The small molecule below binds the protein below.
Small molecule (SMILES): CC[C@H](/C=C(/C)[C@@H]1C[C@@H](OC)C[C@H](O)C(C)(C)[C@@]2(O)O[C@@H](C[C@@H](OC)[C@H](O)C(=O)O1)C[C@@H](OC)[C@H]2O)CO

Binding-site contacts:
Ligand atom O7 contacts residue ASP118 of chain 8.B at 3.6 Å.
Ligand atom O24 contacts residue PHE294 of chain 6.B at 2.5 Å (h-bond).
Ligand atom O2 contacts residue LYS297 of chain 6.B at 3.5 Å (salt-bridge).
Ligand atom C7 contacts residue LYS297 of chain 6.B at 3.3 Å.
Ligand atom C26 contacts residue TYR310 of chain 6.B at 3.8 Å (hydrophobic).
Ligand atom C7 contacts residue ASP295 of chain 6.B at 3.6 Å.
Ligand atom C2 contacts residue ARG306 of chain 6.B at 3.5 Å.
Ligand atom C5 contacts residue LYS297 of chain 6.B at 2.7 Å.
Ligand atom O2 contacts residue ARG306 of chain 6.B at 3.0 Å (salt-bridge).
Ligand atom C3 contacts residue ASP295 of chain 6.B at 3.3 Å.
Ligand atom O3 contacts residue ARG306 of chain 6.B at 2.1 Å (salt-bridge).
Ligand atom C4 contacts residue ARG306 of chain 6.B at 3.2 Å.
Ligand atom O24 contacts residue TYR310 of chain 6.B at 3.2 Å (h-bond).
Ligand atom C27 contacts residue PHE341 of chain 6.B at 3.5 Å (hydrophobic).
Ligand atom C25 contacts residue ARG306 of chain 6.B at 3.5 Å.
Ligand atom C17 contacts residue LYS122 of chain 8.B at 3.6 Å.
Ligand atom C3 contacts residue ARG306 of chain 6.B at 3.0 Å.
Ligand atom O1 contacts residue ALA296 of chain 6.B at 3.0 Å (h-bond).
Ligand atom C4 contacts residue LYS297 of chain 6.B at 2.9 Å.
Ligand atom C23 contacts residue PHE294 of chain 6.B at 3.5 Å (hydrophobic).
Ligand atom O2 contacts residue ALA296 of chain 6.B at 3.5 Å (h-bond).
Ligand atom C2 contacts residue ASP295 of chain 6.B at 1.9 Å.
Ligand atom C24 contacts residue TYR310 of chain 6.B at 3.8 Å (hydrophobic).
Ligand atom O1 contacts residue ASP295 of chain 6.B at 2.7 Å (salt-bridge).
Ligand atom C24 contacts residue PHE294 of chain 6.B at 3.2 Å (hydrophobic).
Ligand atom O91 contacts residue ASP295 of chain 6.B at 2.6 Å (salt-bridge).
Ligand atom C6 contacts residue ASP295 of chain 6.B at 3.7 Å.
Ligand atom C6 contacts residue LYS297 of chain 6.B at 2.4 Å.
Ligand atom C1 contacts residue ASP295 of chain 6.B at 2.5 Å.
Ligand atom O2 contacts residue ASP295 of chain 6.B at 1.6 Å (salt-bridge).
Ligand atom C6 contacts residue ASP118 of chain 8.B at 3.6 Å.
Ligand atom C5 contacts residue ASP295 of chain 6.B at 3.0 Å.
Ligand atom C26 contacts residue PHE294 of chain 6.B at 3.8 Å (hydrophobic).
Ligand atom O15 contacts residue ASP295 of chain 6.B at 3.6 Å.
Ligand atom C16 contacts residue ARG306 of chain 6.B at 2.6 Å.
Ligand atom O1 contacts residue PHE294 of chain 6.B at 3.5 Å (h-bond).
Ligand atom O8 contacts residue ASP118 of chain 8.B at 2.9 Å (salt-bridge).
Ligand atom C9 contacts residue ASP295 of chain 6.B at 3.6 Å.
Ligand atom C4 contacts residue ASP295 of chain 6.B at 3.7 Å.
Ligand atom O9 contacts residue ASP295 of chain 6.B at 3.5 Å (salt-bridge).

Sequence of chain 6.B:
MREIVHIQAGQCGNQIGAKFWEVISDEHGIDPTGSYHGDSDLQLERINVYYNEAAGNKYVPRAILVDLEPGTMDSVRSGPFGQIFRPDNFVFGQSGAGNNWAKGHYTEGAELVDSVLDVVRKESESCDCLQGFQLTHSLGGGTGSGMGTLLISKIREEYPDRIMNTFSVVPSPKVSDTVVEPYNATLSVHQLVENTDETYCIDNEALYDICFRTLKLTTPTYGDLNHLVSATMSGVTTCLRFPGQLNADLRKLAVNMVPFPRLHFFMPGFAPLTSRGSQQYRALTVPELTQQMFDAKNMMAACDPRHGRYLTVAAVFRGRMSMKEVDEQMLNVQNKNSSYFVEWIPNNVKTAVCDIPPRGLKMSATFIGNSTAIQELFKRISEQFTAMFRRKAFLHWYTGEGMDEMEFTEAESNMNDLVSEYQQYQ

Sequence of chain 8.B:
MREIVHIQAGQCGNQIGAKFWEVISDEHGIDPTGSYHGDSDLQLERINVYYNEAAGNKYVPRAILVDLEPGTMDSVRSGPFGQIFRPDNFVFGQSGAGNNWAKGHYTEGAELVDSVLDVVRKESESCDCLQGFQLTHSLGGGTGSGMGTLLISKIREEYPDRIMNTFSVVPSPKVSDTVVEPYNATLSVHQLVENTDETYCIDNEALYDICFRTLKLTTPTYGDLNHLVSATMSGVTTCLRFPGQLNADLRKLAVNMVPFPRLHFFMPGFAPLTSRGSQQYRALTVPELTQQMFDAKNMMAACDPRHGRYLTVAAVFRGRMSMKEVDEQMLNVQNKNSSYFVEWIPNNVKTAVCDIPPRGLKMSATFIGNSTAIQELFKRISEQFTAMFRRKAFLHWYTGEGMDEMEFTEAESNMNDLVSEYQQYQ